Binding-site contacts:
Ligand atom O1P contacts residue PHE338 of chain 1.C at 3.4 Å.
Ligand atom P contacts residue HIS447 of chain 1.C at 3.8 Å.
Ligand atom C11 contacts residue PHE295 of chain 1.C at 3.5 Å (hydrophobic).
Ligand atom C7 contacts residue GLU202 of chain 1.C at 3.0 Å.
Ligand atom O1P contacts residue SER203 of chain 1.C at 2.5 Å (h-bond).
Ligand atom C1 contacts residue GLY121 of chain 1.C at 3.9 Å.
Ligand atom O15 contacts residue PHE338 of chain 1.C at 4.0 Å.
Ligand atom C14 contacts residue PHE338 of chain 1.C at 3.9 Å (hydrophobic).
Ligand atom C11 contacts residue GLY122 of chain 1.C at 3.9 Å.
Ligand atom C3 contacts residue TYR337 of chain 1.C at 3.6 Å (hydrophobic).
Ligand atom C10 contacts residue GLY122 of chain 1.C at 3.8 Å.
Ligand atom C4 contacts residue TYR337 of chain 1.C at 3.7 Å (hydrophobic).
Ligand atom C8 contacts residue SER203 of chain 1.C at 3.9 Å.
Ligand atom C5 contacts residue TRP86 of chain 1.C at 3.1 Å (hydrophobic).
Ligand atom C9 contacts residue PHE338 of chain 1.C at 3.5 Å (hydrophobic).
Ligand atom P contacts residue GLY122 of chain 1.C at 3.7 Å.
Ligand atom P contacts residue GLY121 of chain 1.C at 3.7 Å.
Ligand atom O3P contacts residue GLY122 of chain 1.C at 2.2 Å (h-bond).
Ligand atom C14 contacts residue TYR124 of chain 1.C at 3.8 Å (hydrophobic).
Ligand atom C9 contacts residue GLY122 of chain 1.C at 4.1 Å.
Ligand atom C13 contacts residue TYR124 of chain 1.C at 3.8 Å (hydrophobic).
Ligand atom C7 contacts residue TRP86 of chain 1.C at 4.0 Å (hydrophobic).
Ligand atom O15 contacts residue TYR124 of chain 1.C at 3.1 Å (h-bond).
Ligand atom C1 contacts residue SER203 of chain 1.C at 4.0 Å.
Ligand atom C12 contacts residue PHE295 of chain 1.C at 3.7 Å (hydrophobic).
Ligand atom O1P contacts residue HIS447 of chain 1.C at 3.5 Å (h-bond).
Ligand atom C12 contacts residue PHE297 of chain 1.C at 3.9 Å (hydrophobic).
Ligand atom O3P contacts residue ALA204 of chain 1.C at 4.1 Å.
Ligand atom O3P contacts residue SER203 of chain 1.C at 2.7 Å (h-bond).
Ligand atom C12 contacts residue ARG296 of chain 1.C at 3.7 Å.
Ligand atom O2P contacts residue GLY121 of chain 1.C at 3.5 Å (h-bond).
Ligand atom O2P contacts residue SER203 of chain 1.C at 2.6 Å (h-bond).
Ligand atom P contacts residue SER203 of chain 1.C at 1.7 Å.
Ligand atom C10 contacts residue PHE338 of chain 1.C at 4.1 Å (hydrophobic).
Ligand atom C8 contacts residue PHE338 of chain 1.C at 3.2 Å (hydrophobic).
Ligand atom C10 contacts residue PHE295 of chain 1.C at 3.5 Å (hydrophobic).
Ligand atom O3P contacts residue GLY121 of chain 1.C at 2.9 Å (h-bond).
Ligand atom O2P contacts residue HIS447 of chain 1.C at 3.8 Å.
Ligand atom P contacts residue ALA204 of chain 1.C at 4.0 Å.
Ligand atom C4 contacts residue TRP86 of chain 1.C at 3.3 Å (hydrophobic).

Sequence of chain 1.C:
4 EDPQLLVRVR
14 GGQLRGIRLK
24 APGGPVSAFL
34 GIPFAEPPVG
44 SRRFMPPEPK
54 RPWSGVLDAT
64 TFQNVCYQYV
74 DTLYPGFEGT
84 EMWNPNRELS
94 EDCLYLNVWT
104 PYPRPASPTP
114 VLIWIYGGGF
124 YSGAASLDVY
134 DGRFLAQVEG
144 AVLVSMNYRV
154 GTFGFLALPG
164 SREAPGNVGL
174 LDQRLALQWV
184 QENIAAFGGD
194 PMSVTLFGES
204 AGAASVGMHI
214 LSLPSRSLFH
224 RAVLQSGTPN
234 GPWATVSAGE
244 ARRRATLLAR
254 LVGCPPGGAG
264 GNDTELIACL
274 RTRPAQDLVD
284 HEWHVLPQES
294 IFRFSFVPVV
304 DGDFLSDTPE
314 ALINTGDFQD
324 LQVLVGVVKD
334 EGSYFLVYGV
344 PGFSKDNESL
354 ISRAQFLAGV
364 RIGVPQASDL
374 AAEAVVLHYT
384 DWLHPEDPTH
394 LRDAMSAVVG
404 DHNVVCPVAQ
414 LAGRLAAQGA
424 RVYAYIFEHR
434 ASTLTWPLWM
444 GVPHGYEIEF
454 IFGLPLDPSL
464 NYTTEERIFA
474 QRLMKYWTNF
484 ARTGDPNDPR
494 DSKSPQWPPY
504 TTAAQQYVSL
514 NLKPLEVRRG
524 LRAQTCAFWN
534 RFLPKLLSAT

The protein below binds the small molecule below.
Small molecule (SMILES): Cc1ccccc1OP(=O)(O)OCc1ccccc1O